Binding-site contacts:
Ligand atom C6 contacts residue GLU190 of chain 1.B at 3.8 Å.
Ligand atom O1A contacts residue ILE367 of chain 1.B at 3.0 Å.
Ligand atom O3P contacts residue GLN260 of chain 1.B at 3.6 Å.
Ligand atom O2P contacts residue TYR191 of chain 1.B at 3.9 Å.
Ligand atom C1 contacts residue SER129 of chain 1.B at 3.7 Å.
Ligand atom C5 contacts residue ASN187 of chain 1.B at 3.0 Å.
Ligand atom O1P contacts residue HIS453 of chain 1.A at 2.9 Å (h-bond).
Ligand atom O3P contacts residue LYS261 of chain 1.B at 3.0 Å (salt-bridge).
Ligand atom O3P contacts residue TYR191 of chain 1.B at 2.5 Å (h-bond).
Ligand atom O4 contacts residue GLU190 of chain 1.B at 3.5 Å (salt-bridge).
Ligand atom C3 contacts residue LYS183 of chain 1.B at 3.5 Å.
Ligand atom O1A contacts residue GLY130 of chain 1.B at 3.2 Å (h-bond).
Ligand atom C6 contacts residue TYR191 of chain 1.B at 4.0 Å (hydrophobic).
Ligand atom O2P contacts residue ARG288 of chain 1.B at 3.4 Å (salt-bridge).
Ligand atom O1P contacts residue ARG447 of chain 1.A at 2.7 Å (salt-bridge).
Ligand atom P contacts residue ARG447 of chain 1.A at 3.5 Å.
Ligand atom O1A contacts residue SER129 of chain 1.B at 3.8 Å.
Ligand atom O5 contacts residue THR263 of chain 1.B at 3.4 Å (h-bond).
Ligand atom C1 contacts residue GLY130 of chain 1.B at 3.9 Å.
Ligand atom O1 contacts residue ILE367 of chain 1.B at 3.9 Å.
Ligand atom O6 contacts residue HIS453 of chain 1.A at 4.0 Å.
Ligand atom O1 contacts residue LYS183 of chain 1.B at 3.2 Å (salt-bridge).
Ligand atom O3 contacts residue ASN103 of chain 1.B at 3.8 Å.
Ligand atom C3 contacts residue ASN103 of chain 1.B at 3.6 Å.
Ligand atom C1 contacts residue LYS183 of chain 1.B at 3.6 Å.
Ligand atom O1 contacts residue HIS186 of chain 1.B at 3.7 Å.
Ligand atom C1 contacts residue ILE367 of chain 1.B at 3.8 Å (hydrophobic).
Ligand atom P contacts residue HIS453 of chain 1.A at 4.0 Å.
Ligand atom P contacts residue LYS261 of chain 1.B at 4.0 Å.
Ligand atom O3P contacts residue ARG447 of chain 1.A at 4.0 Å.
Ligand atom O3 contacts residue LYS183 of chain 1.B at 2.6 Å (salt-bridge).
Ligand atom C2 contacts residue LYS183 of chain 1.B at 3.3 Å.
Ligand atom P contacts residue TYR191 of chain 1.B at 3.7 Å.
Ligand atom O1P contacts residue LYS261 of chain 1.B at 3.5 Å.
Ligand atom O1 contacts residue SER129 of chain 1.B at 2.9 Å (h-bond).
Ligand atom O2P contacts residue ARG447 of chain 1.A at 3.0 Å (salt-bridge).
Ligand atom O5 contacts residue ASN187 of chain 1.B at 3.5 Å (h-bond).
Ligand atom C2 contacts residue ASN103 of chain 1.B at 4.0 Å.
Ligand atom C6 contacts residue ASN187 of chain 1.B at 3.0 Å.
Ligand atom O1A contacts residue GLY131 of chain 1.B at 3.1 Å (h-bond).

Sequence of chain 1.B:
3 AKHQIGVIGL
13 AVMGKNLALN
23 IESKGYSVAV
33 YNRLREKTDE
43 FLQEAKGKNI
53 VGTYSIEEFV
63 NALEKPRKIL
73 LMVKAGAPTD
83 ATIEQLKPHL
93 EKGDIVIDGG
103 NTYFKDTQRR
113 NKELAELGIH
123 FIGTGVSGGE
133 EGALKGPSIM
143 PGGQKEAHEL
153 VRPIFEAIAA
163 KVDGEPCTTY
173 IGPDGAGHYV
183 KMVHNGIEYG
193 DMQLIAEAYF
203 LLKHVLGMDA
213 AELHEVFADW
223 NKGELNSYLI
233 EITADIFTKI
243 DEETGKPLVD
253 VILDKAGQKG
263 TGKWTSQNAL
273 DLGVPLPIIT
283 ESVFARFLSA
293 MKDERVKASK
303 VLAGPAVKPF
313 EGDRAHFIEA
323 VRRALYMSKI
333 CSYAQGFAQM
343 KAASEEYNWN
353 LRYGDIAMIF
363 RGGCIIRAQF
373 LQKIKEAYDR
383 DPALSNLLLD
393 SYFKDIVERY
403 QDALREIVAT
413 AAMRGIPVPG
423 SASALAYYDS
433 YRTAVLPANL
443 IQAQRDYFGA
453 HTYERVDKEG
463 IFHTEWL

The protein below binds the small molecule below.
Small molecule (SMILES): O=C(O)[C@H](O)[C@@H](O)[C@H](O)[C@H](O)COP(=O)(O)O

Sequence of chain 1.A:
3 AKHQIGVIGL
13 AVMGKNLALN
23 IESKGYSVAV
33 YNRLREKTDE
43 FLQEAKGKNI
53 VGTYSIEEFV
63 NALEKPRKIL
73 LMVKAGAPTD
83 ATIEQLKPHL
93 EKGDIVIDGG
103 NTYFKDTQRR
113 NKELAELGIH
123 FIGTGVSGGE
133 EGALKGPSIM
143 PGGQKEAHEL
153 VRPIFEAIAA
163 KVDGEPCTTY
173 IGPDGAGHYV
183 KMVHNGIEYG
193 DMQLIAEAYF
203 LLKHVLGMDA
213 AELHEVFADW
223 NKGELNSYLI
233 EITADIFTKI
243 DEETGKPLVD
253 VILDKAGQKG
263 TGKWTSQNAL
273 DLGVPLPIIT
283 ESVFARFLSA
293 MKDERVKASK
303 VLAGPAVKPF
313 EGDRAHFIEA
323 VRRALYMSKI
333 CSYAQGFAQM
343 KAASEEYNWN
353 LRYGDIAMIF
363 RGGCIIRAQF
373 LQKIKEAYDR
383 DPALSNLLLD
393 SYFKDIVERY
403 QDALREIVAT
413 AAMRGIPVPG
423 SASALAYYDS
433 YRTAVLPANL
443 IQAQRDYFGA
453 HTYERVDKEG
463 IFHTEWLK